The small molecule below binds the protein below.
Small molecule (SMILES): C[C@H](Cl)C(=O)O

Sequence of chain 2.B:
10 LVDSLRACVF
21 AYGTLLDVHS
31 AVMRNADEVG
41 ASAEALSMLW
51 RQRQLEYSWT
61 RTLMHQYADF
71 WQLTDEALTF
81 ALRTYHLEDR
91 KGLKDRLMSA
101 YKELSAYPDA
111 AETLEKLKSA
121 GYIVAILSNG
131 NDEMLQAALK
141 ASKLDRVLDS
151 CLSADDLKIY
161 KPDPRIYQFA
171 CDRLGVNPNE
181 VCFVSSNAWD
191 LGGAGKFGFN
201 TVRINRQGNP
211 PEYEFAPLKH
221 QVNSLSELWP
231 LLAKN

Binding-site contacts:
Ligand atom O1B contacts residue MET48 of chain 2.B at 3.9 Å.
Ligand atom C3 contacts residue GLU44 of chain 2.B at 2.8 Å.
Ligand atom C2 contacts residue SER47 of chain 2.B at 3.8 Å.
Ligand atom CL contacts residue ARG51 of chain 2.B at 4.5 Å.
Ligand atom O1B contacts residue SO41 of chain 2.Q at 3.5 Å (h-bond).
Ligand atom O1A contacts residue HIS29 of chain 2.B at 3.7 Å.
Ligand atom C1 contacts residue MET48 of chain 2.B at 4.5 Å (hydrophobic).
Ligand atom C2 contacts residue MET48 of chain 2.B at 4.5 Å (hydrophobic).
Ligand atom C2 contacts residue GLU44 of chain 2.B at 3.6 Å.
Ligand atom C1 contacts residue HIS29 of chain 2.B at 3.8 Å.
Ligand atom C2 contacts residue HIS29 of chain 2.B at 3.3 Å.
Ligand atom CL contacts residue SER47 of chain 2.B at 3.3 Å.
Ligand atom CL contacts residue VAL28 of chain 2.B at 4.3 Å.
Ligand atom C3 contacts residue SER47 of chain 2.B at 3.2 Å.
Ligand atom C1 contacts residue GLU44 of chain 2.B at 4.0 Å.
Ligand atom CL contacts residue HIS29 of chain 2.B at 3.5 Å.
Ligand atom C3 contacts residue MET48 of chain 2.B at 3.4 Å (hydrophobic).
Ligand atom O1A contacts residue GLU44 of chain 2.B at 3.8 Å.